Sequence of chain 1.A:
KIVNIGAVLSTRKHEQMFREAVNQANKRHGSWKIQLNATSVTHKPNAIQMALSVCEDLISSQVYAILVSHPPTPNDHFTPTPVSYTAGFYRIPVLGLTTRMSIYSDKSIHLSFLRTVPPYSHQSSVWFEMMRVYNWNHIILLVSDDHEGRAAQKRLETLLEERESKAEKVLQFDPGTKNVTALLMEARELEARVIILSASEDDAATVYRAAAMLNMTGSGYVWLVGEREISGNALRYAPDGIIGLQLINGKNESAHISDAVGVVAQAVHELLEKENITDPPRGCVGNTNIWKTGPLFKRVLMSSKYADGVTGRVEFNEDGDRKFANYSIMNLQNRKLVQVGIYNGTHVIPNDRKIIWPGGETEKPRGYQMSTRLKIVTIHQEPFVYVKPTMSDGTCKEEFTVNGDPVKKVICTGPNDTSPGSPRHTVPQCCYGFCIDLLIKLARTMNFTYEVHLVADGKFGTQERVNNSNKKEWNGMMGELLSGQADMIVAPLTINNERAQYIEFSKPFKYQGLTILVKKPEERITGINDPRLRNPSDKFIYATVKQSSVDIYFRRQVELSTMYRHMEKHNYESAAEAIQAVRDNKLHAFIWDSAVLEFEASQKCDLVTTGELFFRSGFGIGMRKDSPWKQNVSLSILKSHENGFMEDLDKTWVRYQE

Binding-site contacts:
Ligand atom O7 contacts residue ASN28 of chain 1.A at 2.8 Å (h-bond).
Ligand atom C7 contacts residue ILE26 of chain 1.A at 4.3 Å (hydrophobic).
Ligand atom N2 contacts residue ILE26 of chain 1.A at 4.1 Å.
Ligand atom C3 contacts residue ASN61 of chain 1.A at 3.8 Å.
Ligand atom C1 contacts residue ASN61 of chain 1.A at 1.4 Å.
Ligand atom C5 contacts residue ASN61 of chain 1.A at 3.7 Å.
Ligand atom O7 contacts residue SER85 of chain 1.A at 4.5 Å.
Ligand atom C7 contacts residue ASN28 of chain 1.A at 3.2 Å.
Ligand atom C8 contacts residue ILE26 of chain 1.A at 3.8 Å (hydrophobic).
Ligand atom C7 contacts residue ASN61 of chain 1.A at 3.8 Å.
Ligand atom C2 contacts residue ASN61 of chain 1.A at 2.5 Å.
Ligand atom C4 contacts residue ASN61 of chain 1.A at 4.3 Å.
Ligand atom N2 contacts residue ASN61 of chain 1.A at 2.8 Å (h-bond).
Ligand atom N2 contacts residue ASN28 of chain 1.A at 3.4 Å (h-bond).
Ligand atom O5 contacts residue ASN61 of chain 1.A at 2.5 Å (h-bond).
Ligand atom C1 contacts residue ASN28 of chain 1.A at 4.0 Å.
Ligand atom O7 contacts residue ASN61 of chain 1.A at 4.2 Å.
Ligand atom O5 contacts residue ALA62 of chain 1.A at 4.2 Å.
Ligand atom C2 contacts residue ASN28 of chain 1.A at 3.7 Å.
Ligand atom C8 contacts residue ASN28 of chain 1.A at 3.5 Å.

This small molecule binds to this protein.
Small molecule (SMILES): CC(=O)N[C@H]1[C@H](O[C@H]2[C@H](O)[C@@H](NC(C)=O)CO[C@@H]2CO)O[C@H](CO)[C@@H](O)[C@@H]1O